A small-molecule ligand and the protein it binds are described below.
Small molecule (SMILES): CC(=O)N[C@@H]1[C@@H](O)[C@H](O)[C@@H](CO)O[C@H]1O

Binding-site contacts:
Ligand atom O6 contacts residue ASN231 of chain 1.I at 3.9 Å.
Ligand atom C4 contacts residue ASN231 of chain 1.I at 4.2 Å.
Ligand atom O7 contacts residue ASN231 of chain 1.I at 3.1 Å (h-bond).
Ligand atom C2 contacts residue ASN231 of chain 1.I at 2.4 Å.
Ligand atom C8 contacts residue ASN231 of chain 1.I at 4.3 Å.
Ligand atom C1 contacts residue ASN231 of chain 1.I at 1.4 Å.
Ligand atom O5 contacts residue ASN231 of chain 1.I at 2.4 Å (h-bond).
Ligand atom C5 contacts residue ASN231 of chain 1.I at 3.7 Å.
Ligand atom C3 contacts residue ASN231 of chain 1.I at 3.8 Å.
Ligand atom N2 contacts residue ASN231 of chain 1.I at 2.8 Å (h-bond).
Ligand atom C7 contacts residue ASN231 of chain 1.I at 3.2 Å.
Ligand atom C6 contacts residue ASN231 of chain 1.I at 4.5 Å.

Sequence of chain 1.I:
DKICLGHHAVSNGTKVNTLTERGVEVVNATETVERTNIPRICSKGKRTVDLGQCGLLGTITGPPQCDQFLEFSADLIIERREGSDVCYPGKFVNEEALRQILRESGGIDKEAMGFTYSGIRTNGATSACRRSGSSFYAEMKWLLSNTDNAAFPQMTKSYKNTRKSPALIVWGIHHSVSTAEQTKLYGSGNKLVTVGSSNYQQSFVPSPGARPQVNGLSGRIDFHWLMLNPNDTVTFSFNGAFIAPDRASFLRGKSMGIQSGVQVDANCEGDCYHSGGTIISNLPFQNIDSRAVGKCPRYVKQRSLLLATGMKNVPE